This small molecule binds to this protein.
Small molecule (SMILES): CSCC[C@H](NC(=O)[C@H](C)NC(=O)[C@@H](NC(=O)[C@H](CC(C)C)NC(=O)[C@@H]1CCCN1C(=O)[C@H](CS)NC(=O)[C@H](CC(C)C)NC(=O)CN)C(C)C)C(=O)N[C@@H](CC(C)C)C(=O)O

Sequence of chain 1.A:
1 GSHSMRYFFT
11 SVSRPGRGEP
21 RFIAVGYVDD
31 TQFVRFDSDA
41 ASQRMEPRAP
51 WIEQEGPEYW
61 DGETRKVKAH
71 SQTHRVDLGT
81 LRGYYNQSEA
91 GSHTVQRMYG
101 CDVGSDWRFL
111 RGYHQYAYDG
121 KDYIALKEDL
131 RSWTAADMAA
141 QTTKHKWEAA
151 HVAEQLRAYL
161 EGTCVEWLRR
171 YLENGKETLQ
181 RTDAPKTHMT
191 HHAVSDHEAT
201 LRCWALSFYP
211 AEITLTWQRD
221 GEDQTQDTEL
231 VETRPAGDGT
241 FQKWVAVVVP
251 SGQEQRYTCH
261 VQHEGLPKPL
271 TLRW

Binding-site contacts:
Ligand atom O contacts residue ARG97 of chain 1.A at 3.6 Å (salt-bridge).
Ligand atom OXT contacts residue LYS146 of chain 1.A at 2.9 Å (salt-bridge).
Ligand atom N contacts residue ASP77 of chain 1.A at 2.8 Å (salt-bridge).
Ligand atom CB contacts residue ASP77 of chain 1.A at 3.5 Å.
Ligand atom C contacts residue TYR7 of chain 1.A at 3.3 Å (hydrophobic).
Ligand atom O contacts residue LYS146 of chain 1.A at 2.7 Å (salt-bridge).
Ligand atom CD2 contacts residue PHE9 of chain 1.A at 3.5 Å (hydrophobic).
Ligand atom CD2 contacts residue TYR99 of chain 1.A at 3.3 Å (hydrophobic).
Ligand atom N contacts residue TRP167 of chain 1.A at 3.1 Å.
Ligand atom CB contacts residue TYR99 of chain 1.A at 3.5 Å (hydrophobic).
Ligand atom CA contacts residue TYR7 of chain 1.A at 3.3 Å (hydrophobic).
Ligand atom CB contacts residue TYR159 of chain 1.A at 3.5 Å (hydrophobic).
Ligand atom O contacts residue TYR159 of chain 1.A at 2.8 Å (h-bond).
Ligand atom CG contacts residue ASP77 of chain 1.A at 3.5 Å.
Ligand atom O contacts residue TRP147 of chain 1.A at 2.9 Å (h-bond).
Ligand atom N contacts residue TYR7 of chain 1.A at 3.3 Å (h-bond).
Ligand atom OXT contacts residue THR143 of chain 1.A at 3.6 Å.
Ligand atom C contacts residue GLU63 of chain 1.A at 3.5 Å.
Ligand atom CD1 contacts residue MET45 of chain 1.A at 3.4 Å (hydrophobic).
Ligand atom CA contacts residue TYR171 of chain 1.A at 3.3 Å (hydrophobic).
Ligand atom CG2 contacts residue THR73 of chain 1.A at 3.4 Å.
Ligand atom CD1 contacts residue TYR116 of chain 1.A at 3.1 Å (hydrophobic).
Ligand atom N contacts residue TYR159 of chain 1.A at 3.6 Å (h-bond).
Ligand atom OXT contacts residue TYR84 of chain 1.A at 3.4 Å (h-bond).
Ligand atom O contacts residue TYR7 of chain 1.A at 3.5 Å.
Ligand atom N contacts residue TYR7 of chain 1.A at 3.5 Å (h-bond).
Ligand atom CD1 contacts residue VAL67 of chain 1.A at 3.5 Å (hydrophobic).
Ligand atom C contacts residue LYS146 of chain 1.A at 3.1 Å.
Ligand atom N contacts residue LYS66 of chain 1.A at 3.5 Å (salt-bridge).
Ligand atom N contacts residue GLU63 of chain 1.A at 2.8 Å (salt-bridge).
Ligand atom CG contacts residue GLU63 of chain 1.A at 3.5 Å.
Ligand atom N contacts residue TYR99 of chain 1.A at 3.0 Å (h-bond).
Ligand atom N contacts residue TYR171 of chain 1.A at 2.6 Å (h-bond).
Ligand atom CD2 contacts residue GLN155 of chain 1.A at 3.1 Å.
Ligand atom CG contacts residue TYR116 of chain 1.A at 3.6 Å (hydrophobic).
Ligand atom O contacts residue HIS70 of chain 1.A at 3.0 Å.
Ligand atom CA contacts residue GLU63 of chain 1.A at 3.4 Å.
Ligand atom CD1 contacts residue LEU81 of chain 1.A at 3.5 Å (hydrophobic).
Ligand atom CD2 contacts residue TYR116 of chain 1.A at 3.5 Å (hydrophobic).
Ligand atom O contacts residue LYS66 of chain 1.A at 2.9 Å (salt-bridge).